Sequence of chain 1.A:
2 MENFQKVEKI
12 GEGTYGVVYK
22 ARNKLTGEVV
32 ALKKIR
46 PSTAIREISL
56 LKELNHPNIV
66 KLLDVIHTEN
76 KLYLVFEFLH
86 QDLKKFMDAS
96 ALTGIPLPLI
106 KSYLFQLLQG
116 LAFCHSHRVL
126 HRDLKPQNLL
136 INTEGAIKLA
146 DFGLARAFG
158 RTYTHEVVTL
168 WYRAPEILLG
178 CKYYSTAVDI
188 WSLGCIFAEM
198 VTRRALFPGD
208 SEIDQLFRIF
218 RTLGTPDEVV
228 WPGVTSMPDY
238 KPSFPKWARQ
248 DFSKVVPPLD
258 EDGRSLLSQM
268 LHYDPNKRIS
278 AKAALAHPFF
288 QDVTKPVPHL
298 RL

Binding-site contacts:
Ligand atom F1 contacts residue LYS10 of chain 1.A at 3.7 Å.
Ligand atom C11 contacts residue LEU135 of chain 1.A at 3.5 Å (hydrophobic).
Ligand atom C13 contacts residue PHE81 of chain 1.A at 3.8 Å (hydrophobic).
Ligand atom C6 contacts residue PHE83 of chain 1.A at 3.7 Å (hydrophobic).
Ligand atom N2 contacts residue LEU84 of chain 1.A at 3.0 Å (h-bond).
Ligand atom C7 contacts residue PHE83 of chain 1.A at 3.8 Å (hydrophobic).
Ligand atom F2 contacts residue GLU9 of chain 1.A at 3.2 Å.
Ligand atom C4 contacts residue ILE11 of chain 1.A at 3.9 Å (hydrophobic).
Ligand atom C8 contacts residue GLN86 of chain 1.A at 3.9 Å.
Ligand atom N2 contacts residue GLU82 of chain 1.A at 3.6 Å (salt-bridge).
Ligand atom C15 contacts residue ALA145 of chain 1.A at 3.8 Å (hydrophobic).
Ligand atom C11 contacts residue ALA32 of chain 1.A at 3.4 Å (hydrophobic).
Ligand atom N1 contacts residue LEU84 of chain 1.A at 2.9 Å (h-bond).
Ligand atom N3 contacts residue LEU84 of chain 1.A at 3.8 Å.
Ligand atom C6 contacts residue LEU84 of chain 1.A at 3.7 Å (hydrophobic).
Ligand atom C10 contacts residue LEU135 of chain 1.A at 3.5 Å (hydrophobic).
Ligand atom F3 contacts residue LYS10 of chain 1.A at 3.3 Å.
Ligand atom C14 contacts residue PHE81 of chain 1.A at 3.8 Å (hydrophobic).
Ligand atom N3 contacts residue GLU82 of chain 1.A at 2.8 Å (salt-bridge).
Ligand atom C12 contacts residue LEU135 of chain 1.A at 3.5 Å (hydrophobic).
Ligand atom C8 contacts residue LEU84 of chain 1.A at 3.5 Å (hydrophobic).
Ligand atom C6 contacts residue HIS85 of chain 1.A at 3.4 Å.
Ligand atom C14 contacts residue VAL19 of chain 1.A at 3.8 Å (hydrophobic).
Ligand atom C1 contacts residue GLU9 of chain 1.A at 3.6 Å.
Ligand atom O2 contacts residue LEU135 of chain 1.A at 3.7 Å.
Ligand atom C10 contacts residue LEU84 of chain 1.A at 3.6 Å (hydrophobic).
Ligand atom C9 contacts residue LEU135 of chain 1.A at 3.8 Å (hydrophobic).
Ligand atom C4 contacts residue LYS90 of chain 1.A at 3.7 Å.
Ligand atom F3 contacts residue ILE11 of chain 1.A at 3.5 Å.
Ligand atom C3 contacts residue ILE11 of chain 1.A at 3.9 Å (hydrophobic).
Ligand atom N3 contacts residue ALA32 of chain 1.A at 3.4 Å.
Ligand atom C13 contacts residue ALA32 of chain 1.A at 3.6 Å (hydrophobic).
Ligand atom C9 contacts residue LEU84 of chain 1.A at 3.7 Å (hydrophobic).
Ligand atom F1 contacts residue GLU9 of chain 1.A at 3.1 Å.
Ligand atom N2 contacts residue LEU135 of chain 1.A at 3.5 Å.
Ligand atom N2 contacts residue PHE83 of chain 1.A at 3.5 Å.
Ligand atom N3 contacts residue LEU135 of chain 1.A at 3.5 Å.
Ligand atom F3 contacts residue GLU9 of chain 1.A at 3.4 Å.
Ligand atom O2 contacts residue ILE11 of chain 1.A at 3.3 Å.
Ligand atom N3 contacts residue PHE83 of chain 1.A at 3.8 Å.

The small molecule below binds the protein below.
Small molecule (SMILES): O=C(Cc1ccc(OC(F)(F)F)cc1)Nc1cc(C2CC2)n[nH]1